Binding-site contacts:
Ligand atom O7 contacts residue ASN54 of chain 1.A at 3.3 Å (h-bond).
Ligand atom C8 contacts residue ASN54 of chain 1.A at 4.2 Å.
Ligand atom C7 contacts residue ASN54 of chain 1.A at 3.3 Å.
Ligand atom O5 contacts residue ASN54 of chain 1.A at 2.4 Å (h-bond).
Ligand atom C2 contacts residue ASN54 of chain 1.A at 2.5 Å.
Ligand atom C5 contacts residue ASN54 of chain 1.A at 3.6 Å.
Ligand atom C4 contacts residue ASN54 of chain 1.A at 4.2 Å.
Ligand atom N2 contacts residue ASN54 of chain 1.A at 2.9 Å (h-bond).
Ligand atom C1 contacts residue ASN54 of chain 1.A at 1.4 Å.
Ligand atom C3 contacts residue ASN54 of chain 1.A at 3.8 Å.

Sequence of chain 1.A:
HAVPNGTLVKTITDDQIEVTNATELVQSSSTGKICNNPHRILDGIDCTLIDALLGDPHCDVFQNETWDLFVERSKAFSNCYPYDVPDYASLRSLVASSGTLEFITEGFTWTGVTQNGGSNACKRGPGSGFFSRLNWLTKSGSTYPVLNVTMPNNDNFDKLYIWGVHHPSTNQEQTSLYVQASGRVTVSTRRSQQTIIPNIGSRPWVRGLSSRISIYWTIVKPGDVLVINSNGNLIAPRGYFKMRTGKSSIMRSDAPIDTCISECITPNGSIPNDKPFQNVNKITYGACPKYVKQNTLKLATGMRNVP

The small molecule below binds the protein below.
Small molecule (SMILES): CC(=O)N[C@H]1[C@H](O[C@H]2[C@H](O)[C@@H](NC(C)=O)CO[C@@H]2CO)O[C@H](CO)[C@@H](O)[C@@H]1O